Binding-site contacts:
Ligand atom C6 contacts residue LEU252 of chain 1.B at 4.1 Å (hydrophobic).
Ligand atom C8 contacts residue ASP305 of chain 1.B at 4.0 Å.
Ligand atom C2 contacts residue CAM1 of chain 1.H at 0.1 Å.
Ligand atom C6 contacts residue CAM1 of chain 1.H at 0.1 Å.
Ligand atom O5 contacts residue HEM1 of chain 1.F at 2.8 Å (h-bond).
Ligand atom C3 contacts residue LEU252 of chain 1.B at 4.0 Å (hydrophobic).
Ligand atom C9 contacts residue VAL303 of chain 1.B at 3.8 Å (hydrophobic).
Ligand atom C4 contacts residue HEM1 of chain 1.F at 3.7 Å.
Ligand atom C5 contacts residue HEM1 of chain 1.F at 3.7 Å.
Ligand atom C10 contacts residue CAM1 of chain 1.H at 0.2 Å.
Ligand atom C2 contacts residue TYR98 of chain 1.B at 3.7 Å (hydrophobic).
Ligand atom C5 contacts residue LEU252 of chain 1.B at 4.0 Å (hydrophobic).
Ligand atom O2 contacts residue TYR98 of chain 1.B at 2.8 Å (h-bond).
Ligand atom C10 contacts residue VAL404 of chain 1.B at 3.7 Å (hydrophobic).
Ligand atom C3 contacts residue CAM1 of chain 1.H at 0.1 Å.
Ligand atom O5 contacts residue CAM1 of chain 1.H at 1.3 Å.
Ligand atom C2 contacts residue LEU252 of chain 1.B at 3.9 Å (hydrophobic).
Ligand atom C10 contacts residue LEU255 of chain 1.B at 4.0 Å (hydrophobic).
Ligand atom C3 contacts residue HEM1 of chain 1.F at 3.9 Å.
Ligand atom C1 contacts residue CAM1 of chain 1.H at 0.1 Å.
Ligand atom C3 contacts residue TYR98 of chain 1.B at 4.0 Å (hydrophobic).
Ligand atom C8 contacts residue VAL303 of chain 1.B at 4.0 Å (hydrophobic).
Ligand atom C7 contacts residue CAM1 of chain 1.H at 0.1 Å.
Ligand atom O2 contacts residue LEU252 of chain 1.B at 3.7 Å.
Ligand atom C10 contacts residue THR187 of chain 1.B at 3.8 Å.
Ligand atom C4 contacts residue CAM1 of chain 1.H at 0.2 Å.
Ligand atom C3 contacts residue THR103 of chain 1.B at 4.1 Å.
Ligand atom C6 contacts residue GLY256 of chain 1.B at 3.7 Å.
Ligand atom C8 contacts residue CAM1 of chain 1.H at 0.2 Å.
Ligand atom O2 contacts residue CAM1 of chain 1.H at 0.1 Å (h-bond).
Ligand atom O2 contacts residue TRP89 of chain 1.B at 3.3 Å.
Ligand atom C2 contacts residue TRP89 of chain 1.B at 4.0 Å (hydrophobic).
Ligand atom C10 contacts residue TRP89 of chain 1.B at 3.9 Å (hydrophobic).
Ligand atom C9 contacts residue HEM1 of chain 1.F at 4.0 Å.
Ligand atom O5 contacts residue GLY256 of chain 1.B at 3.8 Å.
Ligand atom C6 contacts residue LEU255 of chain 1.B at 4.1 Å (hydrophobic).
Ligand atom O2 contacts residue LEU255 of chain 1.B at 3.5 Å.
Ligand atom C9 contacts residue CAM1 of chain 1.H at 0.3 Å.
Ligand atom C5 contacts residue CAM1 of chain 1.H at 0.1 Å.
Ligand atom C9 contacts residue THR260 of chain 1.B at 3.8 Å.

This small molecule binds to this protein.
Small molecule (SMILES): CC1(C)[C@H]2CC(=O)[C@]1(C)C[C@H]2O

Sequence of chain 1.B:
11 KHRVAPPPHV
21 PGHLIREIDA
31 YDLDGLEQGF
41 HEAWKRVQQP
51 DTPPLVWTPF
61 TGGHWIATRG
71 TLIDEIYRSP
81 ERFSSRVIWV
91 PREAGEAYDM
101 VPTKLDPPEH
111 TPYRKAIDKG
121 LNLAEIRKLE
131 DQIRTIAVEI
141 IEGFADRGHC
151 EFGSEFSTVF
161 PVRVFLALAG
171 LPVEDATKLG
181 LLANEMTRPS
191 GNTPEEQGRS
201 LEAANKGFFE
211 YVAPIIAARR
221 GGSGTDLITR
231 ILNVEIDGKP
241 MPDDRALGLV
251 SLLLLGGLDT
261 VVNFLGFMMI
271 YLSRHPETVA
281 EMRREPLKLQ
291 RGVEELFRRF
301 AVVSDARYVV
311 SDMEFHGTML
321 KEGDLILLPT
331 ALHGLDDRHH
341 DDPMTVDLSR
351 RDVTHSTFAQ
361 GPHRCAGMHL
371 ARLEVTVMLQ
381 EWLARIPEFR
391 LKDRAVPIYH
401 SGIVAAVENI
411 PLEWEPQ